Binding-site contacts:
Ligand atom C22 contacts residue ASP115 of chain 1.A at 3.8 Å.
Ligand atom C28 contacts residue ARG294 of chain 1.A at 3.2 Å.
Ligand atom C34 contacts residue GLU293 of chain 1.A at 3.9 Å.
Ligand atom C31 contacts residue GLU293 of chain 1.A at 4.2 Å.
Ligand atom N26 contacts residue MET295 of chain 1.A at 4.4 Å.
Ligand atom C22 contacts residue MET295 of chain 1.A at 3.7 Å (hydrophobic).
Ligand atom N26 contacts residue ARG294 of chain 1.A at 3.8 Å.
Ligand atom N26 contacts residue HIS296 of chain 1.A at 3.9 Å.
Ligand atom O29 contacts residue HIS296 of chain 1.A at 3.6 Å.
Ligand atom C28 contacts residue HIS296 of chain 1.A at 3.7 Å.
Ligand atom C25 contacts residue ASN116 of chain 1.A at 3.9 Å.
Ligand atom C33 contacts residue LEU297 of chain 1.A at 4.3 Å (hydrophobic).
Ligand atom C21 contacts residue ASN116 of chain 1.A at 3.6 Å.
Ligand atom C7 contacts residue HIS296 of chain 1.A at 4.4 Å.
Ligand atom C31 contacts residue ARG294 of chain 1.A at 4.1 Å.
Ligand atom C27 contacts residue ARG294 of chain 1.A at 4.0 Å.
Ligand atom C30 contacts residue ARG294 of chain 1.A at 4.1 Å.
Ligand atom O23 contacts residue ASP115 of chain 1.A at 4.3 Å.
Ligand atom C27 contacts residue HIS296 of chain 1.A at 3.8 Å.
Ligand atom C34 contacts residue MET295 of chain 1.A at 3.8 Å (hydrophobic).
Ligand atom C28 contacts residue MET295 of chain 1.A at 3.5 Å (hydrophobic).
Ligand atom C22 contacts residue ASN116 of chain 1.A at 4.2 Å.
Ligand atom C30 contacts residue HIS296 of chain 1.A at 4.2 Å.
Ligand atom C24 contacts residue ARG294 of chain 1.A at 3.8 Å.
Ligand atom C27 contacts residue MET295 of chain 1.A at 4.4 Å (hydrophobic).
Ligand atom N32 contacts residue MET295 of chain 1.A at 4.1 Å.
Ligand atom C34 contacts residue LEU297 of chain 1.A at 3.9 Å (hydrophobic).
Ligand atom O23 contacts residue ARG294 of chain 1.A at 3.2 Å.
Ligand atom C33 contacts residue MET295 of chain 1.A at 4.5 Å (hydrophobic).
Ligand atom C30 contacts residue MET295 of chain 1.A at 3.8 Å (hydrophobic).
Ligand atom C31 contacts residue MET295 of chain 1.A at 3.5 Å (hydrophobic).
Ligand atom C22 contacts residue ARG294 of chain 1.A at 3.9 Å.
Ligand atom O20 contacts residue ARG294 of chain 1.A at 4.0 Å.
Ligand atom C21 contacts residue ASP115 of chain 1.A at 4.4 Å.

Sequence of chain 1.A:
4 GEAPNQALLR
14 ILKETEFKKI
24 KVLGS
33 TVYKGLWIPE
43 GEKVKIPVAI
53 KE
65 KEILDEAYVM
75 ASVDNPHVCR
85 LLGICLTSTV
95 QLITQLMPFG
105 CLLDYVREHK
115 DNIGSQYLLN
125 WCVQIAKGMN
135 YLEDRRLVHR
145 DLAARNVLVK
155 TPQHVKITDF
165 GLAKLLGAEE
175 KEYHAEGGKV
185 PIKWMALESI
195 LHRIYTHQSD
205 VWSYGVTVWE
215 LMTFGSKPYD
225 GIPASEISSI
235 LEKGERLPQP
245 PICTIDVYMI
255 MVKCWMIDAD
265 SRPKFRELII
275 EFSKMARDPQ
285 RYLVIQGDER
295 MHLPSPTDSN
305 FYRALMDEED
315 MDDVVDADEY

This small molecule binds to this protein.
Small molecule (SMILES): CN(C)C/C=C/C(=O)Nc1cc2c(Nc3ccc(F)c(Cl)c3)ncnc2cc1O[C@H]1CCOC1